A small-molecule ligand and the protein it binds are described below.
Small molecule (SMILES): CC(=O)N[C@@H]1[C@@H](O)[C@H](O)[C@@H](CO)O[C@H]1O

Binding-site contacts:
Ligand atom O5 contacts residue ASN35 of chain 1.B at 2.4 Å (h-bond).
Ligand atom C5 contacts residue ASN35 of chain 1.B at 3.7 Å.
Ligand atom C2 contacts residue ASN35 of chain 1.B at 2.4 Å.
Ligand atom C3 contacts residue ASN35 of chain 1.B at 3.7 Å.
Ligand atom C7 contacts residue ALA32 of chain 1.B at 4.2 Å (hydrophobic).
Ligand atom C8 contacts residue ASN35 of chain 1.B at 3.5 Å.
Ligand atom C1 contacts residue ASN35 of chain 1.B at 1.4 Å.
Ligand atom C7 contacts residue ASN35 of chain 1.B at 3.2 Å.
Ligand atom N2 contacts residue ASN35 of chain 1.B at 2.9 Å (h-bond).
Ligand atom O7 contacts residue ASN35 of chain 1.B at 4.0 Å.
Ligand atom O7 contacts residue ALA32 of chain 1.B at 3.3 Å (h-bond).
Ligand atom C4 contacts residue ASN35 of chain 1.B at 4.1 Å.

Sequence of chain 1.B:
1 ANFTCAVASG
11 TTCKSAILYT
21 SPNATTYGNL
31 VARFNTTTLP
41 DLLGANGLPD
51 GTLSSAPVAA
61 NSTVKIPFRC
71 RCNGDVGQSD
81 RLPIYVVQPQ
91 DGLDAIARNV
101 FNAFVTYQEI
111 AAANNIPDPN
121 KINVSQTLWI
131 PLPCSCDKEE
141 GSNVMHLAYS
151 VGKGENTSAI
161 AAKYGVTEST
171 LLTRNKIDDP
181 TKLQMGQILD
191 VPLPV